Binding-site contacts:
Ligand atom C3 contacts residue VAL354 of chain 1.B at 3.7 Å (hydrophobic).
Ligand atom O3 contacts residue VAL354 of chain 1.B at 4.4 Å.
Ligand atom O4 contacts residue ASP356 of chain 1.B at 3.0 Å (salt-bridge).
Ligand atom C1 contacts residue GLU361 of chain 1.B at 4.0 Å.
Ligand atom C5 contacts residue ARG355 of chain 1.B at 3.8 Å.
Ligand atom C4 contacts residue ASP356 of chain 1.B at 4.2 Å.
Ligand atom C6 contacts residue ARG355 of chain 1.B at 4.2 Å.
Ligand atom C4 contacts residue VAL354 of chain 1.B at 4.4 Å (hydrophobic).
Ligand atom O6 contacts residue ARG355 of chain 1.B at 4.1 Å.
Ligand atom C1 contacts residue GLU353 of chain 1.B at 3.8 Å.
Ligand atom O4 contacts residue VAL354 of chain 1.B at 4.5 Å.
Ligand atom O1 contacts residue GLU353 of chain 1.B at 3.4 Å (salt-bridge).
Ligand atom O5 contacts residue ARG355 of chain 1.B at 4.2 Å.
Ligand atom C5 contacts residue ASP356 of chain 1.B at 4.0 Å.
Ligand atom O2 contacts residue GLU353 of chain 1.B at 2.4 Å (salt-bridge).
Ligand atom O1 contacts residue ARG355 of chain 1.B at 3.8 Å.
Ligand atom O1 contacts residue GLU361 of chain 1.B at 3.2 Å (salt-bridge).
Ligand atom O1 contacts residue VAL354 of chain 1.B at 4.4 Å.
Ligand atom C2 contacts residue GLU353 of chain 1.B at 3.5 Å.
Ligand atom C5 contacts residue VAL354 of chain 1.B at 4.2 Å (hydrophobic).
Ligand atom C6 contacts residue ASP356 of chain 1.B at 3.4 Å.
Ligand atom O6 contacts residue ASP356 of chain 1.B at 4.1 Å.

Sequence of chain 1.B:
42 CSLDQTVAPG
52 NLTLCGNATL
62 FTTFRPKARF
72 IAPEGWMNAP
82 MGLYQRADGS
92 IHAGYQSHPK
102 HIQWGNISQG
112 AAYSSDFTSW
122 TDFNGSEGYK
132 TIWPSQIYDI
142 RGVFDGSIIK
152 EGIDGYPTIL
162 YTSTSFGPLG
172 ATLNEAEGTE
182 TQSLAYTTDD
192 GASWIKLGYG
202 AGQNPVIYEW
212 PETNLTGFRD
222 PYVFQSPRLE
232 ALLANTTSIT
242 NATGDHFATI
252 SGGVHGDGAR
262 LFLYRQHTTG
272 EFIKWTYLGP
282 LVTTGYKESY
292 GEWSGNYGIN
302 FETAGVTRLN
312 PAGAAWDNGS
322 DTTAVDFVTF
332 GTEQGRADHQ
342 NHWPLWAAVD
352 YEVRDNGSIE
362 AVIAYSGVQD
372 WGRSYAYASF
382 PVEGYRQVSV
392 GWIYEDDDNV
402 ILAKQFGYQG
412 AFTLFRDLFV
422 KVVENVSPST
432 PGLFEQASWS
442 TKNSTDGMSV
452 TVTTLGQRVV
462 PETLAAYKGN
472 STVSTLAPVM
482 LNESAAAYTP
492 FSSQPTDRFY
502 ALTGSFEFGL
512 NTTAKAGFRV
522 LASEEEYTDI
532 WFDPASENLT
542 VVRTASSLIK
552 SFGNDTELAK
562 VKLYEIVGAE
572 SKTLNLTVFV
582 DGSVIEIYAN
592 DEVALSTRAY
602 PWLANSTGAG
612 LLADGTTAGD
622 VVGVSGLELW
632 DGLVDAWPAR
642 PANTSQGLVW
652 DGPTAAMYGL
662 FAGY

This small molecule binds to this protein.
Small molecule (SMILES): OC[C@H]1O[C@H](O)[C@H](O)[C@@H](O)[C@@H]1O